This protein binds this small molecule.
Small molecule (SMILES): COc1cc(/C=C/C(=O)OCCc2ccccc2)ccc1O

Sequence of chain 1.A:
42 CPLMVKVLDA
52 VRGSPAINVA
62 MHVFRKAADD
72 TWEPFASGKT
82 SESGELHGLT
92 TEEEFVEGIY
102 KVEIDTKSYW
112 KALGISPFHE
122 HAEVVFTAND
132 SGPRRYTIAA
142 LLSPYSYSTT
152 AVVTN

Sequence of chain 2.A:
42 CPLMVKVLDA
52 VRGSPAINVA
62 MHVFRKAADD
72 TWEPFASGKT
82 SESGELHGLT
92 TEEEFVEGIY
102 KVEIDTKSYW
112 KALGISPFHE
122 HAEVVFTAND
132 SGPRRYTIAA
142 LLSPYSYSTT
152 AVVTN

Binding-site contacts:
Ligand atom CAE contacts residue PWF1 of chain 2.C at 0.9 Å.
Ligand atom CAI contacts residue PWF1 of chain 2.C at 3.5 Å.
Ligand atom CAL contacts residue PWF1 of chain 2.C at 0.2 Å.
Ligand atom CAU contacts residue PWF1 of chain 2.C at 3.3 Å.
Ligand atom OAP contacts residue SER149 of chain 1.A at 3.0 Å (h-bond).
Ligand atom OAQ contacts residue PWF1 of chain 2.C at 0.5 Å (h-bond).
Ligand atom OAC contacts residue SER149 of chain 1.A at 3.0 Å (h-bond).
Ligand atom OAC contacts residue LEU142 of chain 2.A at 3.3 Å.
Ligand atom CAF contacts residue LYS47 of chain 2.A at 3.7 Å.
Ligand atom CAJ contacts residue VAL153 of chain 1.A at 3.4 Å (hydrophobic).
Ligand atom CAA contacts residue ALA140 of chain 1.A at 3.3 Å (hydrophobic).
Ligand atom CAD contacts residue PWF1 of chain 2.C at 0.9 Å.
Ligand atom CAA contacts residue SER149 of chain 1.A at 3.2 Å.
Ligand atom CAA contacts residue THR151 of chain 1.A at 3.0 Å.
Ligand atom OAP contacts residue PWF1 of chain 2.C at 1.5 Å.
Ligand atom OAQ contacts residue LYS47 of chain 2.A at 3.0 Å.
Ligand atom CAV contacts residue LEU142 of chain 1.A at 3.6 Å (hydrophobic).
Ligand atom CAG contacts residue LYS47 of chain 2.A at 3.5 Å.
Ligand atom CAR contacts residue PWF1 of chain 2.C at 0.4 Å.
Ligand atom CAA contacts residue PWF1 of chain 2.C at 2.4 Å.
Ligand atom OAP contacts residue LEU142 of chain 1.A at 3.1 Å.
Ligand atom CAA contacts residue THR150 of chain 1.A at 3.6 Å.
Ligand atom CAO contacts residue PWF1 of chain 2.C at 2.7 Å.
Ligand atom CAN contacts residue PWF1 of chain 2.C at 1.6 Å.
Ligand atom CAE contacts residue LEU49 of chain 1.A at 3.5 Å (hydrophobic).
Ligand atom OAC contacts residue PWF1 of chain 2.C at 0.9 Å (h-bond).
Ligand atom CAT contacts residue PWF1 of chain 2.C at 0.3 Å.
Ligand atom OAB contacts residue PWF1 of chain 2.C at 0.5 Å (h-bond).
Ligand atom CAS contacts residue PWF1 of chain 2.C at 1.0 Å.
Ligand atom CAJ contacts residue LYS47 of chain 2.A at 3.6 Å.
Ligand atom CAK contacts residue PWF1 of chain 2.C at 0.7 Å.
Ligand atom CAU contacts residue LYS47 of chain 2.A at 3.4 Å.
Ligand atom OAC contacts residue SER149 of chain 2.A at 3.4 Å (h-bond).
Ligand atom OAB contacts residue LYS47 of chain 1.A at 3.4 Å.
Ligand atom CAO contacts residue LEU49 of chain 2.A at 3.7 Å (hydrophobic).
Ligand atom CAL contacts residue LEU142 of chain 2.A at 3.7 Å (hydrophobic).
Ligand atom CAV contacts residue PWF1 of chain 2.C at 0.2 Å.
Ligand atom CAM contacts residue PWF1 of chain 2.C at 0.7 Å.
Ligand atom CAH contacts residue LYS47 of chain 2.A at 3.5 Å.
Ligand atom CAI contacts residue LYS47 of chain 2.A at 3.4 Å.